Binding-site contacts:
Ligand atom C7 contacts residue LEU14 of chain 1.A at 4.0 Å (hydrophobic).
Ligand atom C17 contacts residue LEU339 of chain 1.A at 4.3 Å (hydrophobic).
Ligand atom C5 contacts residue VAL15 of chain 1.A at 4.1 Å (hydrophobic).
Ligand atom C24 contacts residue LEU339 of chain 1.A at 3.5 Å (hydrophobic).
Ligand atom C14 contacts residue LEU14 of chain 1.A at 3.7 Å (hydrophobic).
Ligand atom C27 contacts residue LEU339 of chain 1.A at 4.1 Å (hydrophobic).
Ligand atom C22 contacts residue VAL134 of chain 1.A at 4.1 Å (hydrophobic).
Ligand atom C25 contacts residue LEU339 of chain 1.A at 4.4 Å (hydrophobic).
Ligand atom C3 contacts residue VAL15 of chain 1.A at 4.3 Å (hydrophobic).
Ligand atom C12 contacts residue PHE11 of chain 1.A at 3.9 Å (hydrophobic).
Ligand atom C2 contacts residue LEU10 of chain 1.A at 4.4 Å (hydrophobic).
Ligand atom C16 contacts residue LEU339 of chain 1.A at 4.3 Å (hydrophobic).
Ligand atom C21 contacts residue VAL134 of chain 1.A at 4.1 Å (hydrophobic).
Ligand atom C7 contacts residue VAL15 of chain 1.A at 4.5 Å (hydrophobic).
Ligand atom C6 contacts residue VAL15 of chain 1.A at 3.6 Å (hydrophobic).
Ligand atom C22 contacts residue LEU339 of chain 1.A at 4.2 Å (hydrophobic).
Ligand atom C15 contacts residue LEU14 of chain 1.A at 3.9 Å (hydrophobic).
Ligand atom C17 contacts residue LEU14 of chain 1.A at 4.5 Å (hydrophobic).
Ligand atom C1 contacts residue PHE11 of chain 1.A at 3.9 Å (hydrophobic).
Ligand atom C1 contacts residue LEU10 of chain 1.A at 4.4 Å (hydrophobic).
Ligand atom C4 contacts residue VAL15 of chain 1.A at 4.0 Å (hydrophobic).
Ligand atom C16 contacts residue LEU14 of chain 1.A at 4.2 Å (hydrophobic).
Ligand atom C9 contacts residue PHE11 of chain 1.A at 4.2 Å (hydrophobic).
Ligand atom C11 contacts residue PHE11 of chain 1.A at 4.1 Å (hydrophobic).
Ligand atom C8 contacts residue LEU14 of chain 1.A at 4.3 Å (hydrophobic).

Sequence of chain 1.A:
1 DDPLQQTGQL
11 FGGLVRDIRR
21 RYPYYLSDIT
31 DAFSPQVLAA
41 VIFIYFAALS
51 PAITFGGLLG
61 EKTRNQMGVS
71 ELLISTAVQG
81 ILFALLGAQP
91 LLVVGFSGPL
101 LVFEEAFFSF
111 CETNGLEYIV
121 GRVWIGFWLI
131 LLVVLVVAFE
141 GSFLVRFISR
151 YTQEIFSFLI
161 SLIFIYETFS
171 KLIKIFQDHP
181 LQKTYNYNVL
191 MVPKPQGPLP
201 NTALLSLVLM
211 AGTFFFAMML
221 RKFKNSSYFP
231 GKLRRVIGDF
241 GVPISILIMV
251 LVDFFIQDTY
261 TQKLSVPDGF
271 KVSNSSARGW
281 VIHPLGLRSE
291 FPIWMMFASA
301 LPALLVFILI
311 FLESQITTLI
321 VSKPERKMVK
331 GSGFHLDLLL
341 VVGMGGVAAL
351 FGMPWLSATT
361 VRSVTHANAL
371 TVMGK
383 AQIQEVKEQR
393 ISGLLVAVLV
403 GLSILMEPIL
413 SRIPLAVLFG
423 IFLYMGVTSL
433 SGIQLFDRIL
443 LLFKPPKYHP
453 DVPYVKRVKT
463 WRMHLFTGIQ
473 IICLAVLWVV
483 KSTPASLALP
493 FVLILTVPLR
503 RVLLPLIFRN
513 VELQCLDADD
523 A

A small-molecule ligand and the protein it binds are described below.
Small molecule (SMILES): CC(C)CCC[C@@H](C)[C@H]1CC[C@H]2[C@@H]3CC=C4C[C@@H](O)CC[C@]4(C)[C@H]3CC[C@]12C